This protein binds this small molecule.
Small molecule (SMILES): C=CC1=C(C)/C(=C/c2[nH]c(/C=C3\N=C(/C=C4\NC(=O)C(C)=C4C=C)C(C)=C3CCC(=O)O)c(CCC(=O)O)c2C)NC1=O

Sequence of chain 1.B:
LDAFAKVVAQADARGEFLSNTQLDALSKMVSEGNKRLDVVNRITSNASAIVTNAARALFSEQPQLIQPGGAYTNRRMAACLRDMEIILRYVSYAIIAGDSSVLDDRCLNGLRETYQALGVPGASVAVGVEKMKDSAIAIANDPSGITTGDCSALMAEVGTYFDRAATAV

Binding-site contacts:
Ligand atom CMC contacts residue VAL59 of chain 2.A at 3.4 Å (hydrophobic).
Ligand atom O2A contacts residue ILE67 of chain 1.B at 3.3 Å.
Ligand atom NC contacts residue GLN73 of chain 2.A at 3.0 Å (h-bond).
Ligand atom CBC contacts residue CYS84 of chain 2.A at 2.7 Å (hydrophobic).
Ligand atom CBB contacts residue TYR90 of chain 2.A at 3.5 Å (hydrophobic).
Ligand atom O2D contacts residue PHE122 of chain 2.A at 3.5 Å.
Ligand atom C3C contacts residue CYS84 of chain 2.A at 2.7 Å (hydrophobic).
Ligand atom OC contacts residue THR66 of chain 2.A at 3.4 Å.
Ligand atom O2D contacts residue ARG57 of chain 1.B at 2.8 Å (salt-bridge).
Ligand atom C1B contacts residue ASN76 of chain 1.B at 3.4 Å.
Ligand atom CAD contacts residue PRO72 of chain 2.A at 3.2 Å (hydrophobic).
Ligand atom CHA contacts residue ARG86 of chain 2.A at 3.6 Å.
Ligand atom C4A contacts residue ARG86 of chain 2.A at 3.3 Å.
Ligand atom CHB contacts residue ASP87 of chain 2.A at 3.5 Å.
Ligand atom C1C contacts residue GLN73 of chain 2.A at 3.6 Å.
Ligand atom C2B contacts residue ASN76 of chain 1.B at 3.5 Å.
Ligand atom CMA contacts residue ASN76 of chain 1.B at 3.5 Å.
Ligand atom OC contacts residue GLN73 of chain 2.A at 3.4 Å (h-bond).
Ligand atom CBD contacts residue PRO72 of chain 2.A at 3.2 Å (hydrophobic).
Ligand atom NB contacts residue ASN76 of chain 1.B at 3.4 Å (h-bond).
Ligand atom CMD contacts residue TYR74 of chain 2.A at 3.5 Å (hydrophobic).
Ligand atom OC contacts residue TYR74 of chain 2.A at 3.2 Å.
Ligand atom O1A contacts residue LYS83 of chain 2.A at 2.8 Å (salt-bridge).
Ligand atom CMD contacts residue PRO72 of chain 2.A at 3.4 Å (hydrophobic).
Ligand atom CGD contacts residue PRO72 of chain 2.A at 3.4 Å (hydrophobic).
Ligand atom OC contacts residue ALA75 of chain 2.A at 2.9 Å (h-bond).
Ligand atom C1C contacts residue TRP128 of chain 2.A at 3.5 Å (hydrophobic).
Ligand atom OB contacts residue THR75 of chain 1.B at 3.0 Å (h-bond).
Ligand atom ND contacts residue TYR129 of chain 2.A at 3.5 Å (h-bond).
Ligand atom O2A contacts residue ARG86 of chain 2.A at 2.7 Å (salt-bridge).
Ligand atom CMD contacts residue GLN73 of chain 2.A at 3.4 Å.
Ligand atom C1A contacts residue ARG86 of chain 2.A at 3.1 Å.
Ligand atom ND contacts residue ASP87 of chain 2.A at 2.9 Å (salt-bridge).
Ligand atom CHD contacts residue TYR129 of chain 2.A at 3.3 Å (hydrophobic).
Ligand atom C4B contacts residue ASN76 of chain 1.B at 3.4 Å.
Ligand atom NA contacts residue ASP87 of chain 2.A at 2.8 Å (salt-bridge).
Ligand atom C2C contacts residue CYS84 of chain 2.A at 3.3 Å (hydrophobic).
Ligand atom CAB contacts residue TYR110 of chain 2.A at 3.3 Å (hydrophobic).
Ligand atom CAC contacts residue CYS84 of chain 2.A at 2.1 Å (hydrophobic).
Ligand atom NA contacts residue ARG86 of chain 2.A at 2.9 Å (salt-bridge).

Sequence of chain 2.A:
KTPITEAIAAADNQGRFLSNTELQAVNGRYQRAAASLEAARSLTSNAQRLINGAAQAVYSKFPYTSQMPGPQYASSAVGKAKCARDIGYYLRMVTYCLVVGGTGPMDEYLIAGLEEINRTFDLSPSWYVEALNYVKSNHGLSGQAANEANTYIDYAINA